This protein binds this small molecule.
Small molecule (SMILES): Nc1ncnc2c1ncn2[C@@H]1O[C@H](CO[P](=O)(O)O[P](=O)(O)OC[C@H]2O[C@@H](O)[C@H](O)[C@@H]2O)[C@@H](O)[C@H]1O

Sequence of chain 2.B:
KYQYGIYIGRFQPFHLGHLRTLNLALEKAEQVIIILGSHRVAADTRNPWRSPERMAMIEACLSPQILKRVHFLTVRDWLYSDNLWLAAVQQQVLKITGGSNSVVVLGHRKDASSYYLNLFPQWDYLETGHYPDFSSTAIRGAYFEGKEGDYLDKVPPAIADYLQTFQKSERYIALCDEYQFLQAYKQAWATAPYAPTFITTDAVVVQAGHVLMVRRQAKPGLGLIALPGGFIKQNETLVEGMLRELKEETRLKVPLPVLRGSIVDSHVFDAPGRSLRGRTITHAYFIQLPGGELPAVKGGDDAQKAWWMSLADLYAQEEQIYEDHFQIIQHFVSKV

Binding-site contacts:
Ligand atom N7 contacts residue TYR190 of chain 1.B at 2.9 Å (h-bond).
Ligand atom C3D contacts residue ASP207 of chain 1.B at 3.2 Å.
Ligand atom C2D contacts residue THR205 of chain 1.B at 3.4 Å.
Ligand atom N6 contacts residue PHE236 of chain 1.B at 3.6 Å.
Ligand atom C1D contacts residue GLU328 of chain 1.B at 3.4 Å.
Ligand atom O2D contacts residue HIS330 of chain 1.B at 2.7 Å (h-bond).
Ligand atom O1A contacts residue GLU254 of chain 1.B at 2.7 Å (salt-bridge).
Ligand atom N6 contacts residue PHE203 of chain 1.B at 3.6 Å.
Ligand atom O2B contacts residue ARG221 of chain 1.B at 2.8 Å (salt-bridge).
Ligand atom C6 contacts residue PHE236 of chain 1.B at 3.5 Å (hydrophobic).
Ligand atom N7 contacts residue TYR199 of chain 2.B at 3.5 Å.
Ligand atom O2B contacts residue GLY234 of chain 1.B at 3.1 Å (h-bond).
Ligand atom N9 contacts residue TYR199 of chain 2.B at 3.5 Å.
Ligand atom C6 contacts residue TYR199 of chain 2.B at 3.5 Å (hydrophobic).
Ligand atom O1D contacts residue GLU328 of chain 1.B at 2.7 Å (salt-bridge).
Ligand atom O3D contacts residue HIS330 of chain 1.B at 3.1 Å.
Ligand atom O3A contacts residue GLY235 of chain 1.B at 3.5 Å.
Ligand atom PB contacts residue ARG221 of chain 1.B at 3.4 Å.
Ligand atom C8 contacts residue TYR199 of chain 2.B at 3.5 Å (hydrophobic).
Ligand atom O4D contacts residue ARG282 of chain 1.B at 2.5 Å (salt-bridge).
Ligand atom O1A contacts residue GLU250 of chain 1.B at 3.3 Å (salt-bridge).
Ligand atom O3A contacts residue PHE236 of chain 1.B at 3.5 Å.
Ligand atom N6 contacts residue TYR190 of chain 1.B at 3.5 Å (h-bond).
Ligand atom C1D contacts residue ARG282 of chain 1.B at 3.1 Å.
Ligand atom O2A contacts residue GLU250 of chain 1.B at 3.4 Å (salt-bridge).
Ligand atom O1A contacts residue GLY234 of chain 1.B at 3.4 Å (h-bond).
Ligand atom O3D contacts residue ASP207 of chain 1.B at 2.5 Å (salt-bridge).
Ligand atom C5D contacts residue GLY235 of chain 1.B at 3.5 Å.
Ligand atom O2A contacts residue GLY235 of chain 1.B at 3.3 Å.
Ligand atom O1D contacts residue ARG279 of chain 1.B at 3.2 Å (salt-bridge).
Ligand atom O2A contacts residue PHE236 of chain 1.B at 3.1 Å (h-bond).
Ligand atom O2D contacts residue ASP207 of chain 1.B at 2.6 Å (salt-bridge).
Ligand atom N7 contacts residue PHE236 of chain 1.B at 3.6 Å.
Ligand atom O1B contacts residue ARG221 of chain 1.B at 2.7 Å (salt-bridge).
Ligand atom C4 contacts residue TYR199 of chain 2.B at 3.4 Å (hydrophobic).
Ligand atom C2D contacts residue ASP207 of chain 1.B at 3.4 Å.
Ligand atom O1D contacts residue ARG282 of chain 1.B at 2.6 Å (salt-bridge).
Ligand atom O2D contacts residue ARG279 of chain 1.B at 2.9 Å (salt-bridge).
Ligand atom C2' contacts residue TYR199 of chain 2.B at 3.4 Å (hydrophobic).
Ligand atom N3 contacts residue TYR199 of chain 2.B at 3.6 Å.

Sequence of chain 1.B:
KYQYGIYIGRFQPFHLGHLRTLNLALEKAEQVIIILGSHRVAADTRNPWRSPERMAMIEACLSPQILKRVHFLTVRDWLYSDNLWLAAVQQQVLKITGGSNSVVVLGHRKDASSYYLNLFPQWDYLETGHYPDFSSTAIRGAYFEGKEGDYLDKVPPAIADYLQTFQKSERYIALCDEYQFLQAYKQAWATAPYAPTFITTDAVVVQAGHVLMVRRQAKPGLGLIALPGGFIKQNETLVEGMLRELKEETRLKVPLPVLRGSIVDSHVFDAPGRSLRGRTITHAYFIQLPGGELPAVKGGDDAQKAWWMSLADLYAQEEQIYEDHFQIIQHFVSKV